Binding-site contacts:
Ligand atom O6 contacts residue SER284 of chain 15.E at 2.9 Å (h-bond).
Ligand atom C6 contacts residue SER284 of chain 15.E at 3.2 Å.
Ligand atom O4 contacts residue ASN318 of chain 15.E at 4.4 Å.
Ligand atom O6 contacts residue ASN318 of chain 15.E at 3.3 Å.
Ligand atom C6 contacts residue ASN318 of chain 15.E at 3.3 Å.
Ligand atom C5 contacts residue SER284 of chain 15.E at 4.5 Å.
Ligand atom O5 contacts residue SER284 of chain 15.E at 4.4 Å.

Sequence of chain 15.E:
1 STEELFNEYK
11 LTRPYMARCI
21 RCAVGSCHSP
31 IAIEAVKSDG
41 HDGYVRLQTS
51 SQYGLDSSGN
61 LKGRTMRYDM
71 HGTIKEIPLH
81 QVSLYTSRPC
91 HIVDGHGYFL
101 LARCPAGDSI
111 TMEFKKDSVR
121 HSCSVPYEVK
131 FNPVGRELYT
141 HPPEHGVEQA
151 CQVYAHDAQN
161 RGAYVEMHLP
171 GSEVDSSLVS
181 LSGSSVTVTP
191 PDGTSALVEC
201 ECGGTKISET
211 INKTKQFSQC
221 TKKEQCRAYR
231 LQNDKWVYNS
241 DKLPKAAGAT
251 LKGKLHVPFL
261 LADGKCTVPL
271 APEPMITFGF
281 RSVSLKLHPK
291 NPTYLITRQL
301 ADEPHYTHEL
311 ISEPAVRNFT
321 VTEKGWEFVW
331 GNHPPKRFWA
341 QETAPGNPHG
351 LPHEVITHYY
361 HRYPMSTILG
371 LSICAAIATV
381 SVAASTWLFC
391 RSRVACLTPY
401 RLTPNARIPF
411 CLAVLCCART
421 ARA

This small molecule binds to this protein.
Small molecule (SMILES): CC(=O)N[C@@H]1[C@@H](O)[C@H](O)[C@@H](CO)O[C@H]1O